Binding-site contacts:
Ligand atom C3 contacts residue LYS220 of chain 5.E at 4.1 Å.
Ligand atom C4 contacts residue LYS220 of chain 5.E at 3.4 Å.
Ligand atom C6 contacts residue LYS220 of chain 5.E at 4.0 Å.
Ligand atom C3 contacts residue MET223 of chain 5.E at 3.7 Å (hydrophobic).
Ligand atom N2 contacts residue MET223 of chain 5.E at 3.8 Å.
Ligand atom C7 contacts residue MET223 of chain 5.E at 3.6 Å (hydrophobic).
Ligand atom C1 contacts residue LYS220 of chain 5.E at 4.2 Å.
Ligand atom O7 contacts residue MET223 of chain 5.E at 3.5 Å.
Ligand atom C2 contacts residue LYS220 of chain 5.E at 3.7 Å.
Ligand atom C4 contacts residue MET223 of chain 5.E at 4.0 Å (hydrophobic).
Ligand atom N2 contacts residue ASN225 of chain 5.E at 3.0 Å (h-bond).
Ligand atom O4 contacts residue MET223 of chain 5.E at 3.7 Å.
Ligand atom O7 contacts residue SER252 of chain 5.E at 2.9 Å (h-bond).
Ligand atom O3 contacts residue ASP283 of chain 5.E at 4.3 Å.
Ligand atom O5 contacts residue LYS220 of chain 5.E at 3.4 Å.
Ligand atom C7 contacts residue ARG251 of chain 5.E at 4.0 Å.
Ligand atom O5 contacts residue ASN225 of chain 5.E at 2.3 Å (h-bond).
Ligand atom O6 contacts residue ASP283 of chain 5.E at 3.8 Å.
Ligand atom C1 contacts residue LYS220 of chain 5.E at 4.0 Å.
Ligand atom C8 contacts residue ARG251 of chain 5.E at 3.5 Å.
Ligand atom C8 contacts residue SER252 of chain 5.E at 3.4 Å.
Ligand atom O4 contacts residue LYS220 of chain 5.E at 4.2 Å.
Ligand atom C2 contacts residue ASP283 of chain 5.E at 3.8 Å.
Ligand atom C8 contacts residue MET223 of chain 5.E at 3.3 Å (hydrophobic).
Ligand atom C4 contacts residue ASN225 of chain 5.E at 4.2 Å.
Ligand atom C7 contacts residue SER252 of chain 5.E at 3.5 Å.
Ligand atom C6 contacts residue ASP283 of chain 5.E at 3.8 Å.
Ligand atom O7 contacts residue ARG251 of chain 5.E at 4.3 Å.
Ligand atom O3 contacts residue LYS220 of chain 5.E at 3.8 Å.
Ligand atom O7 contacts residue LYS220 of chain 5.E at 4.0 Å.
Ligand atom O6 contacts residue TYR243 of chain 5.E at 4.0 Å.
Ligand atom C2 contacts residue ASN225 of chain 5.E at 2.5 Å.
Ligand atom C5 contacts residue MET223 of chain 5.E at 4.0 Å (hydrophobic).
Ligand atom C5 contacts residue LYS220 of chain 5.E at 4.0 Å.
Ligand atom O7 contacts residue ASN225 of chain 5.E at 2.9 Å (h-bond).
Ligand atom C1 contacts residue ASN225 of chain 5.E at 1.4 Å.
Ligand atom C7 contacts residue ASN225 of chain 5.E at 3.2 Å.
Ligand atom C3 contacts residue ASN225 of chain 5.E at 3.8 Å.
Ligand atom C5 contacts residue ASN225 of chain 5.E at 3.6 Å.
Ligand atom N2 contacts residue LYS220 of chain 5.E at 4.1 Å.

Sequence of chain 5.E:
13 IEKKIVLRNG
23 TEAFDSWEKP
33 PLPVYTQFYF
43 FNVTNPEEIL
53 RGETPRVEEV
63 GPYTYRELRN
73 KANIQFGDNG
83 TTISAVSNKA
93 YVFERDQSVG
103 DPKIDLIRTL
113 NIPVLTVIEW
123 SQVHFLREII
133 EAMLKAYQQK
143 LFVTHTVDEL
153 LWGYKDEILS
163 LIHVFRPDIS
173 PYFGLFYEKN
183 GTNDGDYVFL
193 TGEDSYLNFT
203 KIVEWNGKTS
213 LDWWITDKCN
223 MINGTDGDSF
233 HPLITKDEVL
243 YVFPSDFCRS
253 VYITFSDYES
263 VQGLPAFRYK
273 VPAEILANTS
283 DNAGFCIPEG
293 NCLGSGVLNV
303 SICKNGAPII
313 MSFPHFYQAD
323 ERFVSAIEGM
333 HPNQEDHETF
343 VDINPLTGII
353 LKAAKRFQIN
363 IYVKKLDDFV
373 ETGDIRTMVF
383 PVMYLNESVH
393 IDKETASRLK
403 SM

This protein binds this small molecule.
Small molecule (SMILES): CC(=O)N[C@H]1[C@H](O[C@H]2[C@H](O)[C@@H](NC(C)=O)CO[C@@H]2CO)O[C@H](CO)[C@@H](O[C@@H]2O[C@H](CO)[C@@H](O)[C@H](O)[C@@H]2O)[C@@H]1O